Sequence of chain 12.A:
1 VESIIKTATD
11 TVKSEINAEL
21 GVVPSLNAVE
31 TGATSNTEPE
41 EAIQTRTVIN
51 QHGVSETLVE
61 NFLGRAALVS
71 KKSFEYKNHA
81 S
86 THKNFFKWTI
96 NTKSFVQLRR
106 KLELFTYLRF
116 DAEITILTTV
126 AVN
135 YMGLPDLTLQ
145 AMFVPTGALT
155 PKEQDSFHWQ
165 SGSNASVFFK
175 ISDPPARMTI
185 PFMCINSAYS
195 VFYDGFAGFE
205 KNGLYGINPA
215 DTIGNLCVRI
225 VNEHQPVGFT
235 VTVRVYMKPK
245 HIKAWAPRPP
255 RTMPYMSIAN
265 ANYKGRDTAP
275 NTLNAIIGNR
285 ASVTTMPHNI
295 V

This small molecule binds to this protein.
Small molecule (SMILES): CC(=O)N[C@H]1[C@H]([C@H](O)[C@H](O)CO)O[C@@](OC[C@H]2O[C@@H](O[C@H]3[C@H](O)[C@@H](O)[C@H](O)O[C@@H]3CO)[C@H](O)[C@@H](O)[C@H]2O)(C(=O)O)C[C@@H]1O

Binding-site contacts:
Ligand atom C5 contacts residue PRO231 of chain 12.C at 3.7 Å (hydrophobic).
Ligand atom C3 contacts residue ARG104 of chain 12.C at 3.8 Å.
Ligand atom C10 contacts residue ASN275 of chain 12.A at 3.3 Å.
Ligand atom O3 contacts residue ASP91 of chain 12.C at 4.0 Å.
Ligand atom O7 contacts residue PRO274 of chain 12.A at 3.4 Å.
Ligand atom C5 contacts residue PRO274 of chain 12.A at 4.0 Å (hydrophobic).
Ligand atom O4 contacts residue ASP91 of chain 12.C at 2.7 Å (salt-bridge).
Ligand atom C11 contacts residue GLY234 of chain 12.C at 3.8 Å.
Ligand atom O4 contacts residue PRO231 of chain 12.C at 3.8 Å.
Ligand atom O6 contacts residue PRO274 of chain 12.A at 3.7 Å.
Ligand atom C11 contacts residue PRO231 of chain 12.C at 3.7 Å (hydrophobic).
Ligand atom C4 contacts residue PRO274 of chain 12.A at 4.0 Å (hydrophobic).
Ligand atom O3 contacts residue GLY282 of chain 12.A at 3.4 Å.
Ligand atom C11 contacts residue ASP232 of chain 12.C at 3.8 Å.
Ligand atom C3 contacts residue PRO274 of chain 12.A at 4.1 Å (hydrophobic).
Ligand atom C10 contacts residue PRO231 of chain 12.C at 3.8 Å (hydrophobic).
Ligand atom C1 contacts residue ARG104 of chain 12.C at 3.6 Å.
Ligand atom C4 contacts residue ASP91 of chain 12.C at 3.2 Å.
Ligand atom O3 contacts residue PRO274 of chain 12.A at 3.8 Å.
Ligand atom N5 contacts residue PRO231 of chain 12.C at 2.9 Å (h-bond).
Ligand atom C4 contacts residue ASP232 of chain 12.C at 3.5 Å.
Ligand atom O10 contacts residue ASN275 of chain 12.A at 2.9 Å (h-bond).
Ligand atom N5 contacts residue ASP232 of chain 12.C at 4.1 Å.
Ligand atom O4 contacts residue ASN275 of chain 12.A at 3.0 Å (h-bond).
Ligand atom C4 contacts residue ARG104 of chain 12.C at 3.9 Å.
Ligand atom O7 contacts residue ARG270 of chain 12.A at 3.8 Å.
Ligand atom O4 contacts residue ASP232 of chain 12.C at 2.7 Å (salt-bridge).
Ligand atom O10 contacts residue ARG270 of chain 12.A at 3.3 Å.
Ligand atom O4 contacts residue ARG95 of chain 12.C at 3.6 Å (salt-bridge).
Ligand atom C3 contacts residue PRO274 of chain 12.A at 3.8 Å (hydrophobic).
Ligand atom O6 contacts residue ASP91 of chain 12.C at 3.1 Å.
Ligand atom C6 contacts residue ASP91 of chain 12.C at 3.8 Å.
Ligand atom O1B contacts residue ARG104 of chain 12.C at 2.8 Å (salt-bridge).
Ligand atom C4 contacts residue PRO231 of chain 12.C at 3.5 Å (hydrophobic).
Ligand atom C5 contacts residue ASN275 of chain 12.A at 3.6 Å.
Ligand atom C3 contacts residue ARG95 of chain 12.C at 3.9 Å.
Ligand atom C4 contacts residue ASN275 of chain 12.A at 3.8 Å.
Ligand atom N5 contacts residue ASN275 of chain 12.A at 3.6 Å (h-bond).
Ligand atom C11 contacts residue ILE233 of chain 12.C at 3.8 Å (hydrophobic).
Ligand atom C3 contacts residue ASP232 of chain 12.C at 4.0 Å.

Sequence of chain 12.C:
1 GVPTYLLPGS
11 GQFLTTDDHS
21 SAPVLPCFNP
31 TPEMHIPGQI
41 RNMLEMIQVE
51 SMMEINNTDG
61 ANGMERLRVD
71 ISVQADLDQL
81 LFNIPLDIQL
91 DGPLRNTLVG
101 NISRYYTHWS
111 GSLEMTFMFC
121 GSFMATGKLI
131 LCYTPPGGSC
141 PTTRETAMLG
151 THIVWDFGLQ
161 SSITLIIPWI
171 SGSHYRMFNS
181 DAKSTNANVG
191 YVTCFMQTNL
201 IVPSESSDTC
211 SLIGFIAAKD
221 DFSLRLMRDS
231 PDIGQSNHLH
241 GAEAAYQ